The protein below binds the small molecule below.
Small molecule (SMILES): COc1ncc(-c2cc(-c3ncc(CN4CCN(C(C)C)CC4)o3)c3c[nH]nc3c2)cc1C(=O)O

Sequence of chain 1.A:
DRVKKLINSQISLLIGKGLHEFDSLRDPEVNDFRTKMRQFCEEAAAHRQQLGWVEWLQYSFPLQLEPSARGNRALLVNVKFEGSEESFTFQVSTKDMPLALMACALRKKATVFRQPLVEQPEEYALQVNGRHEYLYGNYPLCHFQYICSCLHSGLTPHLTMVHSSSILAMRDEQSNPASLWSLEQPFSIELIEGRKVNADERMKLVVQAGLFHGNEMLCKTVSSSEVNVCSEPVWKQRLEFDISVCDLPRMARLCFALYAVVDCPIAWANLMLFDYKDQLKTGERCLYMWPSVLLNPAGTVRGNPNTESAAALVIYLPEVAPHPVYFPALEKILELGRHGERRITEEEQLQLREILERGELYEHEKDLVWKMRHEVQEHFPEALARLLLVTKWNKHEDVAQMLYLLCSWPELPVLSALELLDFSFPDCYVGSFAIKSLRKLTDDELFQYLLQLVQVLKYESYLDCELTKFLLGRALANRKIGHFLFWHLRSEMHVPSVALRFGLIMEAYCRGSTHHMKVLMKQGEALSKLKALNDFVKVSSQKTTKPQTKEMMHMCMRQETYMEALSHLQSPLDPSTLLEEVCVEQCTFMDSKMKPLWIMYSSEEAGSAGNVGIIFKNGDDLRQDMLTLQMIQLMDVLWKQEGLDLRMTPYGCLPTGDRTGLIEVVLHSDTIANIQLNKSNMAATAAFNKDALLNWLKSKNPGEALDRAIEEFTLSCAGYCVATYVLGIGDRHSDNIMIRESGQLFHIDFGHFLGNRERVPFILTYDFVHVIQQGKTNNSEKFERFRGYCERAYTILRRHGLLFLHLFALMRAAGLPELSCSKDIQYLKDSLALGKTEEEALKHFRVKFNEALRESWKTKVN

Binding-site contacts:
Ligand atom C08 contacts residue ILE832 of chain 1.A at 3.5 Å (hydrophobic).
Ligand atom N04 contacts residue ILE832 of chain 1.A at 3.8 Å.
Ligand atom C28 contacts residue ASP839 of chain 1.A at 3.8 Å.
Ligand atom O36 contacts residue MET907 of chain 1.A at 3.3 Å.
Ligand atom C09 contacts residue LYS786 of chain 1.A at 1.3 Å.
Ligand atom C26 contacts residue MET907 of chain 1.A at 3.6 Å (hydrophobic).
Ligand atom C41 contacts residue ILE784 of chain 1.A at 3.5 Å (hydrophobic).
Ligand atom C24 contacts residue THR840 of chain 1.A at 3.8 Å.
Ligand atom C25 contacts residue MET907 of chain 1.A at 3.5 Å (hydrophobic).
Ligand atom C07 contacts residue LYS786 of chain 1.A at 3.6 Å.
Ligand atom C35 contacts residue TRP767 of chain 1.A at 3.4 Å (hydrophobic).
Ligand atom C20 contacts residue ILE917 of chain 1.A at 3.6 Å (hydrophobic).
Ligand atom C42 contacts residue ILE784 of chain 1.A at 3.4 Å (hydrophobic).
Ligand atom C01 contacts residue LEU791 of chain 1.A at 3.7 Å (hydrophobic).
Ligand atom C24 contacts residue MET759 of chain 1.A at 3.8 Å (hydrophobic).
Ligand atom C03 contacts residue ILE832 of chain 1.A at 3.5 Å (hydrophobic).
Ligand atom N40 contacts residue GLU833 of chain 1.A at 2.9 Å (salt-bridge).
Ligand atom N39 contacts residue VAL834 of chain 1.A at 3.6 Å.
Ligand atom O10 contacts residue LYS786 of chain 1.A at 2.2 Å (salt-bridge).
Ligand atom N40 contacts residue VAL835 of chain 1.A at 3.4 Å (h-bond).
Ligand atom N23 contacts residue MET759 of chain 1.A at 3.7 Å.
Ligand atom C08 contacts residue LYS786 of chain 1.A at 2.4 Å.
Ligand atom C26 contacts residue ASP839 of chain 1.A at 3.5 Å.
Ligand atom C32 contacts residue TRP767 of chain 1.A at 3.5 Å (hydrophobic).
Ligand atom C35 contacts residue THR757 of chain 1.A at 3.7 Å.
Ligand atom O02 contacts residue ASP918 of chain 1.A at 3.3 Å (salt-bridge).
Ligand atom N40 contacts residue VAL834 of chain 1.A at 3.7 Å.
Ligand atom C42 contacts residue ILE832 of chain 1.A at 3.6 Å (hydrophobic).
Ligand atom C22 contacts residue MET907 of chain 1.A at 3.6 Å (hydrophobic).
Ligand atom C21 contacts residue MET907 of chain 1.A at 3.8 Å (hydrophobic).
Ligand atom C01 contacts residue ASP794 of chain 1.A at 3.2 Å.
Ligand atom O02 contacts residue LYS786 of chain 1.A at 2.5 Å (salt-bridge).
Ligand atom O02 contacts residue ILE832 of chain 1.A at 3.7 Å.
Ligand atom O10 contacts residue PRO765 of chain 1.A at 3.4 Å.
Ligand atom N04 contacts residue ASP918 of chain 1.A at 3.8 Å.
Ligand atom C03 contacts residue ASP918 of chain 1.A at 3.8 Å.
Ligand atom C41 contacts residue GLU833 of chain 1.A at 3.8 Å.
Ligand atom C03 contacts residue LYS786 of chain 1.A at 2.9 Å.
Ligand atom N39 contacts residue VAL835 of chain 1.A at 2.8 Å (h-bond).
Ligand atom C01 contacts residue ASP918 of chain 1.A at 3.6 Å.